Sequence of chain 46.E:
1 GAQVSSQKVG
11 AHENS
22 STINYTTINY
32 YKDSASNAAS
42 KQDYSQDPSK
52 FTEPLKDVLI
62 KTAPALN

The small molecule below binds the protein below.
Small molecule (SMILES): CC[C@H](C)[C@H](N)C(=O)N[C@@H](CO)C(=O)N[C@@H](CCC(=O)O)C(=O)N[C@H](C=O)C(C)C

Binding-site contacts:
Ligand atom OE1 contacts residue VAL4 of chain 46.E at 3.5 Å.
Ligand atom O contacts residue VAL4 of chain 46.E at 3.8 Å.
Ligand atom CB contacts residue GLN3 of chain 46.E at 3.4 Å.
Ligand atom CB contacts residue VAL4 of chain 46.E at 4.5 Å (hydrophobic).
Ligand atom N contacts residue VAL4 of chain 46.E at 3.0 Å (h-bond).
Ligand atom CA contacts residue ALA2 of chain 46.E at 4.0 Å (hydrophobic).
Ligand atom C contacts residue GLN3 of chain 46.E at 3.9 Å.
Ligand atom OE2 contacts residue VAL4 of chain 46.E at 3.6 Å.
Ligand atom O contacts residue SER5 of chain 46.E at 3.8 Å.
Ligand atom CG2 contacts residue ALA2 of chain 46.E at 4.0 Å (hydrophobic).
Ligand atom OE1 contacts residue ASN25 of chain 46.E at 4.4 Å.
Ligand atom CD contacts residue VAL4 of chain 46.E at 3.8 Å (hydrophobic).
Ligand atom CB contacts residue VAL4 of chain 46.E at 4.3 Å (hydrophobic).
Ligand atom C contacts residue VAL4 of chain 46.E at 3.6 Å (hydrophobic).
Ligand atom CB contacts residue GLN3 of chain 46.E at 4.4 Å.
Ligand atom CB contacts residue ALA2 of chain 46.E at 4.3 Å (hydrophobic).
Ligand atom CG2 contacts residue GLN3 of chain 46.E at 3.4 Å.
Ligand atom C contacts residue VAL4 of chain 46.E at 4.0 Å (hydrophobic).
Ligand atom CB contacts residue ALA2 of chain 46.E at 3.4 Å (hydrophobic).
Ligand atom C contacts residue ALA2 of chain 46.E at 3.7 Å (hydrophobic).
Ligand atom C contacts residue VAL4 of chain 46.E at 4.2 Å (hydrophobic).
Ligand atom CA contacts residue VAL4 of chain 46.E at 4.0 Å (hydrophobic).
Ligand atom CG1 contacts residue GLN3 of chain 46.E at 4.1 Å.
Ligand atom O contacts residue GLN3 of chain 46.E at 3.1 Å (h-bond).
Ligand atom CG2 contacts residue VAL4 of chain 46.E at 3.8 Å (hydrophobic).
Ligand atom CA contacts residue GLN3 of chain 46.E at 4.2 Å.
Ligand atom O contacts residue SER6 of chain 46.E at 4.1 Å.
Ligand atom O contacts residue ALA2 of chain 46.E at 3.9 Å.
Ligand atom CA contacts residue VAL4 of chain 46.E at 3.5 Å (hydrophobic).
Ligand atom CA contacts residue ALA2 of chain 46.E at 3.5 Å (hydrophobic).
Ligand atom OG contacts residue GLN3 of chain 46.E at 3.3 Å (h-bond).
Ligand atom O contacts residue VAL4 of chain 46.E at 2.9 Å (h-bond).
Ligand atom N contacts residue ALA2 of chain 46.E at 3.0 Å (h-bond).
Ligand atom CG2 contacts residue SER5 of chain 46.E at 3.7 Å.
Ligand atom C contacts residue ALA2 of chain 46.E at 4.3 Å (hydrophobic).